Binding-site contacts:
Ligand atom C3 contacts residue TRP289 of chain 1.B at 3.8 Å (hydrophobic).
Ligand atom C5 contacts residue TRP289 of chain 1.B at 4.1 Å (hydrophobic).
Ligand atom O4 contacts residue TRP289 of chain 1.B at 3.2 Å (h-bond).
Ligand atom C2 contacts residue ASN240 of chain 1.B at 2.5 Å.
Ligand atom O3 contacts residue TRP289 of chain 1.B at 4.3 Å.
Ligand atom C6 contacts residue ASP220 of chain 1.B at 3.6 Å.
Ligand atom O5 contacts residue ILE221 of chain 1.B at 3.7 Å.
Ligand atom N2 contacts residue TRP289 of chain 1.B at 3.4 Å (h-bond).
Ligand atom O5 contacts residue ASN240 of chain 1.B at 2.4 Å (h-bond).
Ligand atom C8 contacts residue TRP289 of chain 1.B at 3.5 Å (hydrophobic).
Ligand atom C4 contacts residue TRP289 of chain 1.B at 4.2 Å (hydrophobic).
Ligand atom C4 contacts residue ASN240 of chain 1.B at 4.3 Å.
Ligand atom O6 contacts residue TRP289 of chain 1.B at 4.0 Å.
Ligand atom O5 contacts residue GLU219 of chain 1.B at 4.1 Å.
Ligand atom O6 contacts residue ILE221 of chain 1.B at 3.4 Å.
Ligand atom O6 contacts residue ASP220 of chain 1.B at 4.2 Å.
Ligand atom C7 contacts residue TRP289 of chain 1.B at 3.7 Å (hydrophobic).
Ligand atom N2 contacts residue ASN240 of chain 1.B at 2.8 Å (h-bond).
Ligand atom C8 contacts residue ASN240 of chain 1.B at 4.3 Å.
Ligand atom C5 contacts residue ASP220 of chain 1.B at 4.3 Å.
Ligand atom C6 contacts residue ILE221 of chain 1.B at 3.7 Å (hydrophobic).
Ligand atom O7 contacts residue ASN240 of chain 1.B at 3.2 Å (h-bond).
Ligand atom C1 contacts residue ASN240 of chain 1.B at 1.4 Å.
Ligand atom C8 contacts residue LYS241 of chain 1.B at 4.0 Å.
Ligand atom C5 contacts residue ILE221 of chain 1.B at 4.3 Å (hydrophobic).
Ligand atom O5 contacts residue ASP220 of chain 1.B at 3.5 Å.
Ligand atom C5 contacts residue ASN240 of chain 1.B at 3.7 Å.
Ligand atom C3 contacts residue ASN240 of chain 1.B at 3.8 Å.
Ligand atom C7 contacts residue ASN240 of chain 1.B at 3.2 Å.
Ligand atom C2 contacts residue TRP289 of chain 1.B at 4.3 Å (hydrophobic).
Ligand atom C1 contacts residue TRP289 of chain 1.B at 4.0 Å (hydrophobic).

Sequence of chain 1.B:
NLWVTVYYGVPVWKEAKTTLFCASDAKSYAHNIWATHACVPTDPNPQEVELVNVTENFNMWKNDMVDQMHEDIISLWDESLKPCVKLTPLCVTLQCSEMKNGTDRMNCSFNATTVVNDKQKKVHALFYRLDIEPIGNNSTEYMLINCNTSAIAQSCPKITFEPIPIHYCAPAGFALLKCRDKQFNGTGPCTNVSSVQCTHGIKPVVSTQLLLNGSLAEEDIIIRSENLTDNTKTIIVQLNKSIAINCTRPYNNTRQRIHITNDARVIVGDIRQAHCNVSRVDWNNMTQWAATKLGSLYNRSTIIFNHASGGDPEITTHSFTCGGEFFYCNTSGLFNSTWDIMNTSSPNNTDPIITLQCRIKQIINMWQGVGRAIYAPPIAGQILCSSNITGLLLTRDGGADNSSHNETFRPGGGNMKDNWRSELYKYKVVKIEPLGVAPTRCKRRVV

The small molecule below binds the protein below.
Small molecule (SMILES): CC(=O)N[C@H]1[C@H](O[C@H]2[C@H](O)[C@@H](NC(C)=O)CO[C@@H]2CO)O[C@H](CO)[C@@H](O)[C@@H]1O